A small-molecule ligand and the protein it binds are described below.
Small molecule (SMILES): CC[C@H](C)[C@H](NC(=O)[C@H](Cc1ccc(O)cc1)NC(=O)[C@@H](NC(=O)[C@@H]1CCCN1C(=O)[C@@H](N)CCCN=C(N)N)C(C)C)C(=O)N1CCC[C@H]1C(=O)N[C@@H](CCCN=C(N)N)C(=O)N1CCC[C@H]1C(N)=O

Sequence of chain 1.A:
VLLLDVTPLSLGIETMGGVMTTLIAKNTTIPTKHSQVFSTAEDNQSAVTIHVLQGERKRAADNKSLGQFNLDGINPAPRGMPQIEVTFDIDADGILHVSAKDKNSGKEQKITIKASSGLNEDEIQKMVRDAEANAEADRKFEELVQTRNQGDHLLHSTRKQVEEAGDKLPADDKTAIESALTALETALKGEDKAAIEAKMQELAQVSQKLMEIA

Binding-site contacts:
Ligand atom NH1 contacts residue GLN146 of chain 1.A at 3.9 Å.
Ligand atom CB contacts residue SER39 of chain 1.A at 3.8 Å.
Ligand atom CD2 contacts residue MET16 of chain 1.A at 3.7 Å (hydrophobic).
Ligand atom C contacts residue GLN45 of chain 1.A at 3.8 Å.
Ligand atom CG2 contacts residue THR49 of chain 1.A at 3.6 Å.
Ligand atom O contacts residue THR15 of chain 1.A at 3.2 Å.
Ligand atom CG1 contacts residue THR15 of chain 1.A at 3.8 Å.
Ligand atom N contacts residue SER39 of chain 1.A at 3.0 Å (h-bond).
Ligand atom CG contacts residue ALA47 of chain 1.A at 3.7 Å (hydrophobic).
Ligand atom CD1 contacts residue THR40 of chain 1.A at 3.3 Å.
Ligand atom CG contacts residue THR40 of chain 1.A at 3.9 Å.
Ligand atom NH2 contacts residue GLN146 of chain 1.A at 3.7 Å.
Ligand atom O contacts residue SER39 of chain 1.A at 3.4 Å (h-bond).
Ligand atom O contacts residue GLN45 of chain 1.A at 3.4 Å (h-bond).
Ligand atom NH2 contacts residue GLU42 of chain 1.A at 4.0 Å.
Ligand atom C contacts residue SER39 of chain 1.A at 3.7 Å.
Ligand atom CD contacts residue GLU14 of chain 1.A at 3.7 Å.
Ligand atom CG1 contacts residue PHE38 of chain 1.A at 3.8 Å (hydrophobic).
Ligand atom CB contacts residue GLN45 of chain 1.A at 3.9 Å.
Ligand atom CB contacts residue THR49 of chain 1.A at 3.1 Å.
Ligand atom C contacts residue MET16 of chain 1.A at 4.0 Å (hydrophobic).
Ligand atom CD contacts residue GLU42 of chain 1.A at 3.3 Å.
Ligand atom CD contacts residue GLN45 of chain 1.A at 3.5 Å.
Ligand atom NH1 contacts residue GLN150 of chain 1.A at 3.5 Å (h-bond).
Ligand atom CA contacts residue SER39 of chain 1.A at 3.4 Å.
Ligand atom CG1 contacts residue SER39 of chain 1.A at 3.7 Å.
Ligand atom O contacts residue PHE38 of chain 1.A at 4.0 Å.
Ligand atom CD contacts residue ALA47 of chain 1.A at 3.3 Å (hydrophobic).
Ligand atom N contacts residue GLN45 of chain 1.A at 3.7 Å.
Ligand atom CD1 contacts residue PHE38 of chain 1.A at 3.6 Å (hydrophobic).
Ligand atom CA contacts residue THR49 of chain 1.A at 3.9 Å.
Ligand atom CD contacts residue THR15 of chain 1.A at 4.0 Å.
Ligand atom CB contacts residue GLU42 of chain 1.A at 3.2 Å.
Ligand atom CA contacts residue GLN45 of chain 1.A at 3.2 Å.
Ligand atom CB contacts residue ALA41 of chain 1.A at 3.9 Å (hydrophobic).
Ligand atom O contacts residue MET16 of chain 1.A at 2.8 Å (h-bond).
Ligand atom CG contacts residue GLU42 of chain 1.A at 3.7 Å.
Ligand atom CD1 contacts residue ILE13 of chain 1.A at 3.5 Å (hydrophobic).
Ligand atom CB contacts residue THR40 of chain 1.A at 3.9 Å.
Ligand atom O contacts residue ALA41 of chain 1.A at 3.7 Å.